The protein below binds the small molecule below.
Small molecule (SMILES): CC(C)CCC[C@@H](C)[C@H]1CC[C@H]2[C@@H]3CC=C4C[C@@H](O)CC[C@]4(C)[C@H]3CC[C@]12C

Sequence of chain 1.F:
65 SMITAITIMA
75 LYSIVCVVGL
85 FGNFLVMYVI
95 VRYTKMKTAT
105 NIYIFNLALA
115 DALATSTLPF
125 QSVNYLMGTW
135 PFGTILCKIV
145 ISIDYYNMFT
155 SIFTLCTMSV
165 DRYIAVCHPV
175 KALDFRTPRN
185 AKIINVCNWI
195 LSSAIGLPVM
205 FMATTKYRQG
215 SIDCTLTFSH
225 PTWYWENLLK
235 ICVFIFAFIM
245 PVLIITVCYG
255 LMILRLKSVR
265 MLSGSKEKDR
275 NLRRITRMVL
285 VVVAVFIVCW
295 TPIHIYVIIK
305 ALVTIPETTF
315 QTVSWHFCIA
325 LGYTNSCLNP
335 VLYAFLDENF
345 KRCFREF

Binding-site contacts:
Ligand atom O1 contacts residue LEU306 of chain 1.A at 4.0 Å.
Ligand atom C14 contacts residue CLR1 of chain 1.P at 3.7 Å.
Ligand atom C21 contacts residue TYR167 of chain 1.F at 3.7 Å (hydrophobic).
Ligand atom C1 contacts residue HIS172 of chain 1.F at 3.5 Å.
Ligand atom C8 contacts residue ASN231 of chain 1.A at 3.7 Å.
Ligand atom C7 contacts residue ASN231 of chain 1.A at 3.5 Å.
Ligand atom C11 contacts residue TRP227 of chain 1.A at 3.9 Å (hydrophobic).
Ligand atom C3 contacts residue ALA305 of chain 1.A at 4.1 Å (hydrophobic).
Ligand atom C6 contacts residue ALA305 of chain 1.A at 4.1 Å (hydrophobic).
Ligand atom C26 contacts residue CLR1 of chain 1.P at 3.8 Å.
Ligand atom C1 contacts residue LYS175 of chain 1.F at 4.2 Å.
Ligand atom C23 contacts residue VAL164 of chain 1.F at 4.0 Å (hydrophobic).
Ligand atom C16 contacts residue ILE235 of chain 1.A at 3.7 Å (hydrophobic).
Ligand atom C7 contacts residue CLR1 of chain 1.P at 3.7 Å.
Ligand atom C21 contacts residue VAL164 of chain 1.F at 3.7 Å (hydrophobic).
Ligand atom C19 contacts residue ASN231 of chain 1.A at 3.4 Å.
Ligand atom C5 contacts residue ASN231 of chain 1.A at 3.6 Å.
Ligand atom C8 contacts residue CLR1 of chain 1.P at 4.1 Å.
Ligand atom C11 contacts residue HIS172 of chain 1.F at 3.9 Å.
Ligand atom C21 contacts residue ILE168 of chain 1.F at 3.9 Å (hydrophobic).
Ligand atom C24 contacts residue VAL164 of chain 1.F at 3.8 Å (hydrophobic).
Ligand atom C15 contacts residue ILE235 of chain 1.A at 3.7 Å (hydrophobic).
Ligand atom C18 contacts residue TRP227 of chain 1.A at 4.0 Å (hydrophobic).
Ligand atom C9 contacts residue CLR1 of chain 1.P at 4.0 Å.
Ligand atom C12 contacts residue HIS172 of chain 1.F at 3.9 Å.
Ligand atom C27 contacts residue CLR1 of chain 1.P at 3.7 Å.
Ligand atom C16 contacts residue CLR1 of chain 1.P at 3.9 Å.
Ligand atom C6 contacts residue ASN231 of chain 1.A at 3.4 Å.
Ligand atom C19 contacts residue LYS175 of chain 1.F at 3.6 Å.
Ligand atom C10 contacts residue ASN231 of chain 1.A at 4.0 Å.
Ligand atom C26 contacts residue ILE248 of chain 1.F at 3.7 Å (hydrophobic).
Ligand atom C19 contacts residue TRP227 of chain 1.A at 3.7 Å (hydrophobic).
Ligand atom C2 contacts residue LYS175 of chain 1.F at 3.4 Å.
Ligand atom O1 contacts residue ALA305 of chain 1.A at 4.0 Å.
Ligand atom C17 contacts residue CLR1 of chain 1.P at 4.0 Å.
Ligand atom C15 contacts residue CLR1 of chain 1.P at 3.6 Å.
Ligand atom C27 contacts residue ILE235 of chain 1.A at 4.0 Å (hydrophobic).
Ligand atom C4 contacts residue ALA305 of chain 1.A at 3.4 Å (hydrophobic).
Ligand atom C15 contacts residue ASN231 of chain 1.A at 4.0 Å.
Ligand atom C27 contacts residue LEU232 of chain 1.A at 3.8 Å (hydrophobic).

Sequence of chain 1.A:
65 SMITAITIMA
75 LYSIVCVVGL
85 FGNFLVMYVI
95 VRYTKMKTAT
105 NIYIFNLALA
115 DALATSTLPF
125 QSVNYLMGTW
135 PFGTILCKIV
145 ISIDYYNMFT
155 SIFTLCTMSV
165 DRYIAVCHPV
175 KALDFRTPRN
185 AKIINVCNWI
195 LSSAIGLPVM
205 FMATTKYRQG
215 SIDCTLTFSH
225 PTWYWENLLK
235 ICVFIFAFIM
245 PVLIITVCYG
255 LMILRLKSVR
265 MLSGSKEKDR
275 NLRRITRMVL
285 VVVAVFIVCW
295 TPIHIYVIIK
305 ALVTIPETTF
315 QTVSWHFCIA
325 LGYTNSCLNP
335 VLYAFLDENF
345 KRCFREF